Binding-site contacts:
Ligand atom NAV contacts residue VAL165 of chain 1.A at 4.2 Å.
Ligand atom CAI contacts residue ASP70 of chain 1.A at 4.0 Å.
Ligand atom OAH contacts residue ASP74 of chain 1.A at 2.5 Å (salt-bridge).
Ligand atom CAN contacts residue LEU173 of chain 1.A at 4.2 Å (hydrophobic).
Ligand atom CAT contacts residue GLN202 of chain 1.A at 3.5 Å.
Ligand atom CAK contacts residue ASP70 of chain 1.A at 4.0 Å.
Ligand atom CAM contacts residue LEU173 of chain 1.A at 3.7 Å (hydrophobic).
Ligand atom OAF contacts residue GLN202 of chain 1.A at 4.1 Å.
Ligand atom CAN contacts residue GLY170 of chain 1.A at 3.6 Å.
Ligand atom CAJ contacts residue GLN202 of chain 1.A at 4.2 Å.
Ligand atom CAO contacts residue LEU201 of chain 1.A at 3.8 Å (hydrophobic).
Ligand atom OAG contacts residue ASP74 of chain 1.A at 3.9 Å.
Ligand atom CAR contacts residue VAL169 of chain 1.A at 4.1 Å (hydrophobic).
Ligand atom CAI contacts residue GLN202 of chain 1.A at 3.4 Å.
Ligand atom CAP contacts residue VAL169 of chain 1.A at 3.8 Å (hydrophobic).
Ligand atom NAW contacts residue ASP70 of chain 1.A at 3.4 Å (salt-bridge).
Ligand atom CAM contacts residue GLY170 of chain 1.A at 4.2 Å.
Ligand atom CAA contacts residue TYR266 of chain 1.A at 4.1 Å (hydrophobic).
Ligand atom CAP contacts residue GLY198 of chain 1.A at 3.8 Å.
Ligand atom CAA contacts residue MET197 of chain 1.A at 3.9 Å (hydrophobic).
Ligand atom CAQ contacts residue LEU201 of chain 1.A at 4.0 Å (hydrophobic).
Ligand atom CAA contacts residue CYS279 of chain 1.A at 3.4 Å (hydrophobic).
Ligand atom OAH contacts residue ARG67 of chain 1.A at 4.2 Å.
Ligand atom CAP contacts residue ALA166 of chain 1.A at 3.4 Å (hydrophobic).
Ligand atom CAL contacts residue LEU173 of chain 1.A at 4.1 Å (hydrophobic).
Ligand atom PAZ contacts residue ASP74 of chain 1.A at 3.9 Å.
Ligand atom OAG contacts residue ARG67 of chain 1.A at 2.6 Å (salt-bridge).
Ligand atom CAA contacts residue LEU173 of chain 1.A at 4.2 Å (hydrophobic).
Ligand atom OAB contacts residue GLN202 of chain 1.A at 3.3 Å (h-bond).
Ligand atom CAJ contacts residue ASP70 of chain 1.A at 3.3 Å.
Ligand atom OAG contacts residue LYS107 of chain 1.A at 4.0 Å.
Ligand atom CAI contacts residue VAL165 of chain 1.A at 3.3 Å (hydrophobic).
Ligand atom PAZ contacts residue ARG67 of chain 1.A at 4.1 Å.
Ligand atom NAV contacts residue GLN202 of chain 1.A at 3.6 Å (h-bond).
Ligand atom CAL contacts residue GLY170 of chain 1.A at 3.8 Å.
Ligand atom CAU contacts residue ASP70 of chain 1.A at 3.4 Å.
Ligand atom CAO contacts residue VAL169 of chain 1.A at 4.2 Å (hydrophobic).
Ligand atom CAQ contacts residue ALA166 of chain 1.A at 3.7 Å (hydrophobic).
Ligand atom CAN contacts residue GLY198 of chain 1.A at 4.2 Å.
Ligand atom CAL contacts residue MET197 of chain 1.A at 3.7 Å (hydrophobic).

Sequence of chain 1.A:
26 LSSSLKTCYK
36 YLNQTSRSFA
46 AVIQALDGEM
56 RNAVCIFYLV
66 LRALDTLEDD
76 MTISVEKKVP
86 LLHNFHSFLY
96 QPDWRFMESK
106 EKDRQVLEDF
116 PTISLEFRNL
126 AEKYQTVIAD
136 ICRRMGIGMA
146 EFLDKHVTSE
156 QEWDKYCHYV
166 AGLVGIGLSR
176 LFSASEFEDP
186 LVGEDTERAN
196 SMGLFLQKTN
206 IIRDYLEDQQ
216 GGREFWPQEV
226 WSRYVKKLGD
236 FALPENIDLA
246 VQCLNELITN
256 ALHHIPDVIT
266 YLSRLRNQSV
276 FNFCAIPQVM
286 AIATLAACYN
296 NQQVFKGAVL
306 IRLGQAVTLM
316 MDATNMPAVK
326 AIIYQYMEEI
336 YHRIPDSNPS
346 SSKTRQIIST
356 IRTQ

This protein binds this small molecule.
Small molecule (SMILES): CCCCCCCCCC[n+]1ccn(CC(O)(P(=O)([O-])O)P(=O)(O)O)c1